Binding-site contacts:
Ligand atom O7 contacts residue ASN492 of chain 1.A at 3.5 Å (h-bond).
Ligand atom C7 contacts residue ASN492 of chain 1.A at 3.4 Å.
Ligand atom N2 contacts residue ASN492 of chain 1.A at 3.0 Å (h-bond).
Ligand atom C3 contacts residue SER494 of chain 1.A at 4.2 Å.
Ligand atom C1 contacts residue ASN492 of chain 1.A at 1.4 Å.
Ligand atom C5 contacts residue ASN492 of chain 1.A at 3.5 Å.
Ligand atom C4 contacts residue ASN492 of chain 1.A at 4.2 Å.
Ligand atom C2 contacts residue SER494 of chain 1.A at 4.0 Å.
Ligand atom C2 contacts residue ASN492 of chain 1.A at 2.5 Å.
Ligand atom C8 contacts residue ASN492 of chain 1.A at 3.4 Å.
Ligand atom C3 contacts residue ASN492 of chain 1.A at 3.8 Å.
Ligand atom C8 contacts residue SER494 of chain 1.A at 3.2 Å.
Ligand atom O5 contacts residue ASN492 of chain 1.A at 2.3 Å (h-bond).
Ligand atom N2 contacts residue SER494 of chain 1.A at 3.0 Å (h-bond).
Ligand atom C7 contacts residue SER494 of chain 1.A at 3.6 Å.
Ligand atom C8 contacts residue GLY493 of chain 1.A at 4.0 Å.
Ligand atom C1 contacts residue SER494 of chain 1.A at 4.2 Å.

A protein and the small-molecule ligand that binds it are described below.
Small molecule (SMILES): CC(=O)N[C@@H]1[C@@H](O)[C@H](O)[C@@H](CO)O[C@H]1O

Sequence of chain 1.A:
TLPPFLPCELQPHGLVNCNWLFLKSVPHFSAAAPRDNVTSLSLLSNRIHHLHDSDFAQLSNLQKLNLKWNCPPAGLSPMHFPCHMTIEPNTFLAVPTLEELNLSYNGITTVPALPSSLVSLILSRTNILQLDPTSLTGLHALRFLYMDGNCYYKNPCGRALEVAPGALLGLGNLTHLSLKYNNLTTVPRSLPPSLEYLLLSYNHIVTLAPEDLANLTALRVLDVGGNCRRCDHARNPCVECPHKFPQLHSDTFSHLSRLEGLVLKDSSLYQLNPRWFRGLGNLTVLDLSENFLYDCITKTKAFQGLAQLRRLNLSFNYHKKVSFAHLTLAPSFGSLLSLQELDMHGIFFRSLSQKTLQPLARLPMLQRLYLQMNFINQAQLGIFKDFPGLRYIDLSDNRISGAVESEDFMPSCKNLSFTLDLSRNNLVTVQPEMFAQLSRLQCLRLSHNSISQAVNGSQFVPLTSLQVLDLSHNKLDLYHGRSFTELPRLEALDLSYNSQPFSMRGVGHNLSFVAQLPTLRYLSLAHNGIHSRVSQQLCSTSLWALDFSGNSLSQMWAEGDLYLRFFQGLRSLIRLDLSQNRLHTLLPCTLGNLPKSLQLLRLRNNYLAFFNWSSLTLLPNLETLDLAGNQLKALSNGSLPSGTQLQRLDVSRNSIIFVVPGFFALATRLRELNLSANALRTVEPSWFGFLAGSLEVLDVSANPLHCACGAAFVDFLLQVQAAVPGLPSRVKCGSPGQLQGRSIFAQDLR